Binding-site contacts:
Ligand atom O6 contacts residue ASP54 of chain 1.B at 2.6 Å (salt-bridge).
Ligand atom C6 contacts residue ASN46 of chain 1.B at 3.4 Å.
Ligand atom O5 contacts residue PHE1 of chain 1.B at 3.0 Å (h-bond).
Ligand atom CAP contacts residue TYR48 of chain 1.B at 3.6 Å (hydrophobic).
Ligand atom C4 contacts residue ASP54 of chain 1.B at 3.4 Å.
Ligand atom O4 contacts residue ILE52 of chain 1.B at 3.6 Å.
Ligand atom C2 contacts residue ILE13 of chain 1.B at 3.8 Å (hydrophobic).
Ligand atom C6 contacts residue PHE1 of chain 1.B at 3.8 Å (hydrophobic).
Ligand atom C4 contacts residue GLN133 of chain 1.B at 3.7 Å.
Ligand atom F3 contacts residue ASP140 of chain 1.B at 3.3 Å.
Ligand atom O6 contacts residue ASP47 of chain 1.B at 2.9 Å (salt-bridge).
Ligand atom CAQ contacts residue TYR48 of chain 1.B at 3.7 Å (hydrophobic).
Ligand atom C6 contacts residue ASP54 of chain 1.B at 3.4 Å.
Ligand atom C1 contacts residue PHE1 of chain 1.B at 3.8 Å (hydrophobic).
Ligand atom CAQ contacts residue TYR137 of chain 1.B at 3.7 Å (hydrophobic).
Ligand atom O4 contacts residue ASN135 of chain 1.B at 2.9 Å (h-bond).
Ligand atom CAO contacts residue TYR48 of chain 1.B at 3.8 Å (hydrophobic).
Ligand atom F3 contacts residue GLN133 of chain 1.B at 3.0 Å.
Ligand atom C4 contacts residue ASN135 of chain 1.B at 4.0 Å.
Ligand atom O6 contacts residue PHE1 of chain 1.B at 2.7 Å (h-bond).
Ligand atom O5 contacts residue ASP47 of chain 1.B at 3.8 Å.
Ligand atom C2 contacts residue PHE1 of chain 1.B at 3.8 Å (hydrophobic).
Ligand atom CAR contacts residue TYR137 of chain 1.B at 3.6 Å (hydrophobic).
Ligand atom O6 contacts residue ASN46 of chain 1.B at 3.2 Å (h-bond).
Ligand atom C5 contacts residue ILE52 of chain 1.B at 4.0 Å (hydrophobic).
Ligand atom C3 contacts residue ASN135 of chain 1.B at 3.9 Å.
Ligand atom C6 contacts residue ASP47 of chain 1.B at 3.8 Å.
Ligand atom C6 contacts residue TYR48 of chain 1.B at 3.8 Å (hydrophobic).
Ligand atom CAN contacts residue TYR48 of chain 1.B at 3.9 Å (hydrophobic).
Ligand atom O4 contacts residue ASP54 of chain 1.B at 2.5 Å (salt-bridge).
Ligand atom CAO contacts residue TYR137 of chain 1.B at 3.9 Å (hydrophobic).
Ligand atom F3 contacts residue ASN135 of chain 1.B at 3.8 Å.
Ligand atom F3 contacts residue PHE142 of chain 1.B at 3.4 Å.
Ligand atom C3 contacts residue ASP140 of chain 1.B at 3.3 Å.
Ligand atom O2 contacts residue PHE1 of chain 1.B at 2.9 Å (h-bond).
Ligand atom C4 contacts residue PHE1 of chain 1.B at 3.7 Å (hydrophobic).
Ligand atom O2 contacts residue ILE13 of chain 1.B at 3.5 Å.
Ligand atom O4 contacts residue GLN133 of chain 1.B at 3.4 Å (h-bond).
Ligand atom C5 contacts residue PHE1 of chain 1.B at 3.6 Å (hydrophobic).
Ligand atom C2 contacts residue ASP140 of chain 1.B at 3.9 Å.

The protein below binds the small molecule below.
Small molecule (SMILES): CCCCCCCO[C@H]1O[C@H](CO)[C@@H](O)[C@H](F)[C@@H]1O

Sequence of chain 1.B:
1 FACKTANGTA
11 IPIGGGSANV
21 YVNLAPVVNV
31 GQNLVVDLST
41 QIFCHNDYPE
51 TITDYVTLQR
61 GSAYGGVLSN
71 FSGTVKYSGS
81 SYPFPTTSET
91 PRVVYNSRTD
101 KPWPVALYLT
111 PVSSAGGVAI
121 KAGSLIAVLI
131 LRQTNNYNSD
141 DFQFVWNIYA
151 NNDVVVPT